The small molecule below binds the protein below.
Small molecule (SMILES): CN[C@@H]1CCc2ccccc21

Binding-site contacts:
Ligand atom C8 contacts residue PHE88 of chain 1.B at 3.5 Å (hydrophobic).
Ligand atom C3 contacts residue THR269 of chain 1.B at 4.2 Å.
Ligand atom N10 contacts residue ALA265 of chain 1.B at 4.1 Å.
Ligand atom C4 contacts residue THR269 of chain 1.B at 4.4 Å.
Ligand atom C7 contacts residue ALA329 of chain 1.B at 3.9 Å (hydrophobic).
Ligand atom C4 contacts residue THR439 of chain 1.B at 4.4 Å.
Ligand atom C7 contacts residue THR269 of chain 1.B at 4.3 Å.
Ligand atom C1 contacts residue PHE88 of chain 1.B at 3.7 Å (hydrophobic).
Ligand atom C7 contacts residue HEM1 of chain 1.X at 3.8 Å.
Ligand atom C8 contacts residue THR269 of chain 1.B at 4.2 Å.
Ligand atom N10 contacts residue CYS401 of chain 1.B at 4.3 Å.
Ligand atom C3 contacts residue PHE88 of chain 1.B at 3.5 Å (hydrophobic).
Ligand atom C5 contacts residue THR439 of chain 1.B at 3.7 Å.
Ligand atom C5 contacts residue PHE88 of chain 1.B at 3.9 Å (hydrophobic).
Ligand atom C9 contacts residue PHE88 of chain 1.B at 3.7 Å (hydrophobic).
Ligand atom C6 contacts residue PHE88 of chain 1.B at 3.9 Å (hydrophobic).
Ligand atom C6 contacts residue THR439 of chain 1.B at 4.2 Å.
Ligand atom C6 contacts residue GKX1 of chain 1.Z at 4.0 Å.
Ligand atom C6 contacts residue ALA329 of chain 1.B at 3.6 Å (hydrophobic).
Ligand atom C5 contacts residue LEU438 of chain 1.B at 3.8 Å (hydrophobic).
Ligand atom C4 contacts residue PHE88 of chain 1.B at 3.7 Å (hydrophobic).
Ligand atom C1 contacts residue ALA265 of chain 1.B at 3.9 Å (hydrophobic).
Ligand atom C2 contacts residue THR261 of chain 1.B at 4.4 Å.
Ligand atom C1 contacts residue HEM1 of chain 1.X at 3.5 Å.
Ligand atom C6 contacts residue THR269 of chain 1.B at 4.4 Å.
Ligand atom C2 contacts residue ILE264 of chain 1.B at 4.0 Å (hydrophobic).
Ligand atom C4 contacts residue ILE264 of chain 1.B at 4.2 Å (hydrophobic).
Ligand atom C5 contacts residue GKX1 of chain 1.Z at 4.0 Å.
Ligand atom C8 contacts residue HEM1 of chain 1.X at 4.0 Å.
Ligand atom N10 contacts residue THR269 of chain 1.B at 4.0 Å.
Ligand atom C7 contacts residue PHE88 of chain 1.B at 3.7 Å (hydrophobic).
Ligand atom C5 contacts residue THR269 of chain 1.B at 4.4 Å.
Ligand atom C2 contacts residue ALA265 of chain 1.B at 3.8 Å (hydrophobic).
Ligand atom C9 contacts residue HEM1 of chain 1.X at 3.2 Å.
Ligand atom C4 contacts residue LEU438 of chain 1.B at 3.7 Å (hydrophobic).
Ligand atom N10 contacts residue HEM1 of chain 1.X at 2.1 Å.
Ligand atom C2 contacts residue PHE88 of chain 1.B at 3.7 Å (hydrophobic).

Sequence of chain 1.B:
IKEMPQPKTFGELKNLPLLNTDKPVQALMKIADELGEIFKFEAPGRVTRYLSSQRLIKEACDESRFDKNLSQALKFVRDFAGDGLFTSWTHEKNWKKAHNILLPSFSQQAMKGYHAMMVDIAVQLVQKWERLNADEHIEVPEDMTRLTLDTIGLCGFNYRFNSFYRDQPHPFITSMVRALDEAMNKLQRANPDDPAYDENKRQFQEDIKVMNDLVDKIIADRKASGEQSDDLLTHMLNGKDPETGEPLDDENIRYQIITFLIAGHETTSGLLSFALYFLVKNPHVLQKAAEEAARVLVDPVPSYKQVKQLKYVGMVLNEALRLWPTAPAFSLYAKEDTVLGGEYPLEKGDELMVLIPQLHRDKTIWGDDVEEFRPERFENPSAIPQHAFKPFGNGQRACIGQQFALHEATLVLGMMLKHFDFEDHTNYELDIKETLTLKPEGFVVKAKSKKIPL